Sequence of chain 1.I:
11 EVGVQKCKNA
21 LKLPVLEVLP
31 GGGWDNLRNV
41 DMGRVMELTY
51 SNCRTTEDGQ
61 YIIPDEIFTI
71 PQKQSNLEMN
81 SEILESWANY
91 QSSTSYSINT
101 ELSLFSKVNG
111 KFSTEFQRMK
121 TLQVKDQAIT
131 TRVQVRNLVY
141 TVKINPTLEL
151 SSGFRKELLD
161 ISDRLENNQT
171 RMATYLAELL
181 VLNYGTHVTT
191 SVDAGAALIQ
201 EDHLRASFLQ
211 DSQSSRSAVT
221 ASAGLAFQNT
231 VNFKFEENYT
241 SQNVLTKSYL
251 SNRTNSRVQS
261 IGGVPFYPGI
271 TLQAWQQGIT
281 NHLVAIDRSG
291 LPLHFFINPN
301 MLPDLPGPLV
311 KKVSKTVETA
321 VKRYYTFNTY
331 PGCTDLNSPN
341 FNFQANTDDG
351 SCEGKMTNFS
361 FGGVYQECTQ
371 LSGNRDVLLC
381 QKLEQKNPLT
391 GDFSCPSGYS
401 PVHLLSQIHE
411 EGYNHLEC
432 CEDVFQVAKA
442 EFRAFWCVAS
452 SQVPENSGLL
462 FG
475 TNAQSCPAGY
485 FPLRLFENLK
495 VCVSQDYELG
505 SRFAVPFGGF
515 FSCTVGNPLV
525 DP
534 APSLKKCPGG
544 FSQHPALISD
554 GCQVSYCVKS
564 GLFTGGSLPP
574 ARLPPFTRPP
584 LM

A protein and the small-molecule ligand that binds it are described below.
Small molecule (SMILES): CC(=O)N[C@H]1[C@H](O[C@H]2[C@H](O)[C@@H](NC(C)=O)CO[C@@H]2CO)O[C@H](CO)[C@@H](O)[C@@H]1O

Binding-site contacts:
Ligand atom C3 contacts residue ASN168 of chain 1.I at 3.8 Å.
Ligand atom C8 contacts residue ASN168 of chain 1.I at 4.3 Å.
Ligand atom C1 contacts residue ASN168 of chain 1.I at 1.4 Å.
Ligand atom C2 contacts residue ASN168 of chain 1.I at 2.4 Å.
Ligand atom O6 contacts residue THR170 of chain 1.I at 4.3 Å.
Ligand atom O7 contacts residue ASN168 of chain 1.I at 3.3 Å (h-bond).
Ligand atom O5 contacts residue ASN168 of chain 1.I at 2.5 Å (h-bond).
Ligand atom N2 contacts residue ASN168 of chain 1.I at 2.8 Å (h-bond).
Ligand atom C5 contacts residue ASN168 of chain 1.I at 3.7 Å.
Ligand atom O6 contacts residue ASN168 of chain 1.I at 4.3 Å.
Ligand atom C4 contacts residue ASN168 of chain 1.I at 4.3 Å.
Ligand atom C7 contacts residue ASN168 of chain 1.I at 3.2 Å.